Sequence of chain 1.A:
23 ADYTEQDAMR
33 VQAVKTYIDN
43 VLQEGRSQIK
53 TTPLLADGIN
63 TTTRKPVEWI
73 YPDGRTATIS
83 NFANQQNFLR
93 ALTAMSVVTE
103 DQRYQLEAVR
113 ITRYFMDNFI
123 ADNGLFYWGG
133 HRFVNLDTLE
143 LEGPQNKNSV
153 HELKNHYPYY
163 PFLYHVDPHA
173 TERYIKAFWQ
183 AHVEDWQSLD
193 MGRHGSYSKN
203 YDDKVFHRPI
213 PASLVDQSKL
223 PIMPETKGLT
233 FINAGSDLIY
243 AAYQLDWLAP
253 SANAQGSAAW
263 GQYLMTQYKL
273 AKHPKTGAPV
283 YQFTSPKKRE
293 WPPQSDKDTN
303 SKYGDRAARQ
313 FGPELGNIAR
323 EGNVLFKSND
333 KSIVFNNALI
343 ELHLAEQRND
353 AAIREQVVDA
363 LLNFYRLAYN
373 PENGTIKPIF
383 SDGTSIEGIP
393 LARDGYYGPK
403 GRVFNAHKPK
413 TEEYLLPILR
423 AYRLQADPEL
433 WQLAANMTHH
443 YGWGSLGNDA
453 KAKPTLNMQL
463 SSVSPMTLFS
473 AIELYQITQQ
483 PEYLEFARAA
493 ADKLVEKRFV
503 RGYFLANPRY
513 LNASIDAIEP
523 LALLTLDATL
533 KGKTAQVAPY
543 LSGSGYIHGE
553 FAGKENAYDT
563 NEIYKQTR

Binding-site contacts:
Ligand atom ND1 contacts residue SRT1 of chain 1.Q at 2.9 Å (h-bond).
Ligand atom OG contacts residue TYR283 of chain 1.A at 2.6 Å (h-bond).
Ligand atom N contacts residue SRT1 of chain 1.R at 2.8 Å (h-bond).
Ligand atom O contacts residue ASN150 of chain 1.A at 2.6 Å.
Ligand atom CE1 contacts residue SRT1 of chain 1.R at 3.1 Å.
Ligand atom CE1 contacts residue HIS196 of chain 1.A at 3.3 Å.
Ligand atom NE2 contacts residue SRT1 of chain 1.R at 3.4 Å (h-bond).
Ligand atom N contacts residue SRT1 of chain 1.R at 2.8 Å (h-bond).
Ligand atom O contacts residue LYS567 of chain 1.A at 2.7 Å (salt-bridge).
Ligand atom N contacts residue EDO1 of chain 1.I at 3.1 Å (h-bond).
Ligand atom CD2 contacts residue MN1 of chain 1.C at 3.1 Å.
Ligand atom NE2 contacts residue MN1 of chain 1.C at 2.0 Å.
Ligand atom O contacts residue SRT1 of chain 1.R at 3.4 Å (h-bond).
Ligand atom O contacts residue LYS149 of chain 1.A at 2.9 Å (salt-bridge).
Ligand atom NE2 contacts residue HIS196 of chain 1.A at 3.1 Å (h-bond).
Ligand atom CE1 contacts residue MN1 of chain 1.C at 2.9 Å.
Ligand atom ND1 contacts residue GLN147 of chain 1.A at 3.4 Å (h-bond).
Ligand atom O contacts residue LYS156 of chain 1.A at 3.3 Å (salt-bridge).
Ligand atom OG contacts residue SER334 of chain 1.A at 2.9 Å (h-bond).
Ligand atom CE1 contacts residue GLN147 of chain 1.A at 3.0 Å.
Ligand atom CD2 contacts residue ARG195 of chain 1.A at 3.4 Å.
Ligand atom NE2 contacts residue HIS133 of chain 1.A at 3.2 Å (h-bond).
Ligand atom CD2 contacts residue GLU154 of chain 1.A at 3.4 Å.
Ligand atom O contacts residue SRT1 of chain 1.R at 2.5 Å (h-bond).
Ligand atom NH2 contacts residue GLY547 of chain 1.A at 3.0 Å (h-bond).
Ligand atom CE1 contacts residue HIS133 of chain 1.A at 3.4 Å.
Ligand atom N contacts residue SRT1 of chain 1.Q at 2.6 Å (h-bond).
Ligand atom N contacts residue SRT1 of chain 1.R at 2.9 Å (h-bond).
Ligand atom NE2 contacts residue THR301 of chain 1.A at 2.7 Å (h-bond).
Ligand atom NH1 contacts residue GLY547 of chain 1.A at 3.4 Å (h-bond).
Ligand atom NE2 contacts residue GLU557 of chain 1.A at 3.4 Å (salt-bridge).
Ligand atom NE2 contacts residue GLU154 of chain 1.A at 3.0 Å (salt-bridge).
Ligand atom OG contacts residue TYR398 of chain 1.A at 2.8 Å (h-bond).
Ligand atom O contacts residue LYS567 of chain 1.A at 3.4 Å (salt-bridge).
Ligand atom CB contacts residue TYR398 of chain 1.A at 3.4 Å (hydrophobic).
Ligand atom CA contacts residue SRT1 of chain 1.Q at 3.5 Å.
Ligand atom NH2 contacts residue SER546 of chain 1.A at 2.9 Å (h-bond).
Ligand atom O contacts residue ASN235 of chain 1.A at 3.2 Å (h-bond).
Ligand atom O contacts residue LYS329 of chain 1.A at 2.8 Å (salt-bridge).
Ligand atom O contacts residue LYS156 of chain 1.A at 2.8 Å (salt-bridge).

This small molecule binds to this protein.
Small molecule (SMILES): CC(C)C[C@H](NC(=O)CNC(=O)[C@H](CO)NC(=O)[C@H](CO)NC(=O)[C@H](Cc1cnc[nH]1)NC(=O)[C@H](CC1=NC=NC1)NC(=O)[C@H](Cc1cnc[nH]1)NC(=O)[C@H](C)NC(=O)[C@H](Cc1cnc[nH]1)NC(=O)[C@H](C)NC(=O)[C@H](C)N)C(=O)N[C@H](C(=O)N1CCC[C@H]1C(=O)N[C@@H](CCCN=C(N)N)C(=O)NCC(=O)N[C@@H](CO)C(=O)N[C@@H](CC1=NC=NC1)C(=O)N[C@@H](C)C=O)C(C)C